Sequence of chain 1.Z:
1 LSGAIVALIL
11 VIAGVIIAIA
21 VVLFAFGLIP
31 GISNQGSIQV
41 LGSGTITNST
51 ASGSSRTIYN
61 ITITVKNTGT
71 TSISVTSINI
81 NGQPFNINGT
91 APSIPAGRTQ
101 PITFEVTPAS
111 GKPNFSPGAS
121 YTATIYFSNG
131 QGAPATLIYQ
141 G

The small molecule below binds the protein below.
Small molecule (SMILES): CC(=O)N[C@H]1[C@H](O[C@H]2[C@H](O)[C@@H](NC(C)=O)CO[C@@H]2CO)O[C@H](CO)[C@@H](O)[C@@H]1O

Binding-site contacts:
Ligand atom O5 contacts residue ASN60 of chain 1.Z at 2.4 Å (h-bond).
Ligand atom O7 contacts residue THR47 of chain 1.Z at 4.4 Å.
Ligand atom C8 contacts residue SER49 of chain 1.Z at 3.5 Å.
Ligand atom C1 contacts residue ASN60 of chain 1.Z at 1.4 Å.
Ligand atom C7 contacts residue ASN60 of chain 1.Z at 3.4 Å.
Ligand atom O5 contacts residue THR103 of chain 1.Z at 3.9 Å.
Ligand atom N2 contacts residue ASN60 of chain 1.Z at 2.8 Å (h-bond).
Ligand atom O6 contacts residue GLU105 of chain 1.Z at 3.1 Å (salt-bridge).
Ligand atom C5 contacts residue ASN60 of chain 1.Z at 3.7 Å.
Ligand atom C5 contacts residue GLU105 of chain 1.Z at 3.0 Å.
Ligand atom O7 contacts residue ASN48 of chain 1.Z at 4.3 Å.
Ligand atom C2 contacts residue ASN60 of chain 1.Z at 2.5 Å.
Ligand atom C8 contacts residue ASN60 of chain 1.Z at 3.6 Å.
Ligand atom O7 contacts residue ASN60 of chain 1.Z at 4.2 Å.
Ligand atom C4 contacts residue ASN60 of chain 1.Z at 4.3 Å.
Ligand atom C4 contacts residue GLU105 of chain 1.Z at 4.3 Å.
Ligand atom C1 contacts residue GLU105 of chain 1.Z at 3.3 Å.
Ligand atom C3 contacts residue ASN60 of chain 1.Z at 3.8 Å.
Ligand atom C6 contacts residue GLU105 of chain 1.Z at 3.6 Å.
Ligand atom O5 contacts residue GLU105 of chain 1.Z at 3.0 Å (salt-bridge).